A small-molecule ligand and the protein it binds are described below.
Small molecule (SMILES): O=C(NCc1ccccc1)c1cc(Cl)c(Cl)c(C(=O)Nc2ccccc2)c1

Binding-site contacts:
Ligand atom C22 contacts residue ILE83 of chain 1.A at 3.9 Å (hydrophobic).
Ligand atom C2 contacts residue ARG90 of chain 1.A at 3.6 Å.
Ligand atom N3 contacts residue ARG90 of chain 1.A at 3.6 Å.
Ligand atom CL1 contacts residue MET166 of chain 1.A at 3.6 Å.
Ligand atom C4 contacts residue ARG90 of chain 1.A at 3.3 Å.
Ligand atom C6 contacts residue ARG90 of chain 1.A at 3.6 Å.
Ligand atom CL16 contacts residue LEU155 of chain 1.A at 3.8 Å.
Ligand atom C5 contacts residue LEU135 of chain 1.A at 3.9 Å (hydrophobic).
Ligand atom C27 contacts residue MET150 of chain 1.A at 3.7 Å (hydrophobic).
Ligand atom N20 contacts residue ILE83 of chain 1.A at 3.0 Å (h-bond).
Ligand atom C13 contacts residue GLY86 of chain 1.A at 3.8 Å.
Ligand atom C12 contacts residue ALA87 of chain 1.A at 3.7 Å (hydrophobic).
Ligand atom C13 contacts residue ALA87 of chain 1.A at 3.8 Å (hydrophobic).
Ligand atom C23 contacts residue PHE66 of chain 1.A at 3.9 Å (hydrophobic).
Ligand atom O1 contacts residue ARG90 of chain 1.A at 3.4 Å.
Ligand atom C21 contacts residue PHE66 of chain 1.A at 3.9 Å (hydrophobic).
Ligand atom C26 contacts residue PHE66 of chain 1.A at 3.6 Å (hydrophobic).
Ligand atom C9 contacts residue ARG90 of chain 1.A at 3.7 Å.
Ligand atom C23 contacts residue ARG82 of chain 1.A at 3.8 Å.
Ligand atom C11 contacts residue ALA87 of chain 1.A at 3.8 Å (hydrophobic).
Ligand atom C21 contacts residue GLY86 of chain 1.A at 3.4 Å.
Ligand atom C22 contacts residue PHE66 of chain 1.A at 3.6 Å (hydrophobic).
Ligand atom C21 contacts residue ILE83 of chain 1.A at 3.6 Å (hydrophobic).
Ligand atom C27 contacts residue ILE143 of chain 1.A at 3.9 Å (hydrophobic).
Ligand atom C26 contacts residue MET150 of chain 1.A at 3.6 Å (hydrophobic).
Ligand atom C24 contacts residue GLU61 of chain 1.A at 3.1 Å.
Ligand atom C26 contacts residue ILE51 of chain 1.A at 3.9 Å (hydrophobic).
Ligand atom C21 contacts residue ARG82 of chain 1.A at 3.7 Å.
Ligand atom C4 contacts residue LEU132 of chain 1.A at 3.8 Å (hydrophobic).
Ligand atom N20 contacts residue ALA87 of chain 1.A at 3.7 Å.
Ligand atom C5 contacts residue ARG90 of chain 1.A at 3.5 Å.
Ligand atom O19 contacts residue PHE66 of chain 1.A at 3.4 Å.
Ligand atom C17 contacts residue ILE143 of chain 1.A at 3.9 Å (hydrophobic).
Ligand atom C14 contacts residue ILE83 of chain 1.A at 3.9 Å (hydrophobic).
Ligand atom CL1 contacts residue LEU132 of chain 1.A at 3.8 Å.
Ligand atom C25 contacts residue PHE66 of chain 1.A at 3.8 Å (hydrophobic).
Ligand atom C27 contacts residue PHE66 of chain 1.A at 3.5 Å (hydrophobic).
Ligand atom C6 contacts residue LEU135 of chain 1.A at 3.7 Å (hydrophobic).
Ligand atom C8 contacts residue ILE128 of chain 1.A at 3.6 Å (hydrophobic).
Ligand atom N20 contacts residue GLY86 of chain 1.A at 3.5 Å.

Sequence of chain 1.A:
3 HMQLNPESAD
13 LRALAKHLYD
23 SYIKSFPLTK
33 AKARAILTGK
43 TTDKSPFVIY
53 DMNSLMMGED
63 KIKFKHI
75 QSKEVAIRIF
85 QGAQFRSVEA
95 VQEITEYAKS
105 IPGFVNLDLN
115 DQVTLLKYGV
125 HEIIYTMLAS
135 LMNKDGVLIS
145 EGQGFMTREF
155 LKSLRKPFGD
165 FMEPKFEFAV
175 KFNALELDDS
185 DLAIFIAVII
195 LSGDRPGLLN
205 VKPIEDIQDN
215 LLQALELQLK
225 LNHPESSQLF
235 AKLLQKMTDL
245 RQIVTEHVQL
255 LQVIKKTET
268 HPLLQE